Sequence of chain 1.A:
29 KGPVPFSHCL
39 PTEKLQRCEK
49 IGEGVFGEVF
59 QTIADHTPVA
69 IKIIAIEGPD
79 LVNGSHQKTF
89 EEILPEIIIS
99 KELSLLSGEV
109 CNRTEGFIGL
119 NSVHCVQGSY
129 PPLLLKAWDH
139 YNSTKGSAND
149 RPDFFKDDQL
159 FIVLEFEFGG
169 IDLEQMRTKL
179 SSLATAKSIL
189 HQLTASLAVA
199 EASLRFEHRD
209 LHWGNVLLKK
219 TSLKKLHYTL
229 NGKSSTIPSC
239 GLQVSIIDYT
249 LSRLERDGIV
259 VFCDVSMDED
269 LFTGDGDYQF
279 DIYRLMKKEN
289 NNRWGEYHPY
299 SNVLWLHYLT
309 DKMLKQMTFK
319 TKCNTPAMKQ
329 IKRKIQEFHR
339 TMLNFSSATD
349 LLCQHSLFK

This protein binds this small molecule.
Small molecule (SMILES): C1=C/N(CCN2CCOCC2)CCNc2ccn3ncc(c3n2)-c2cccc(c2)O/1

Binding-site contacts:
Ligand atom C4 contacts residue GLU165 of chain 1.A at 3.3 Å.
Ligand atom C8 contacts residue ASP246 of chain 1.A at 3.9 Å.
Ligand atom C8 contacts residue ILE245 of chain 1.A at 3.8 Å (hydrophobic).
Ligand atom C19 contacts residue PHE54 of chain 1.A at 3.9 Å (hydrophobic).
Ligand atom C7 contacts residue ILE116 of chain 1.A at 3.9 Å (hydrophobic).
Ligand atom C12 contacts residue LYS70 of chain 1.A at 3.6 Å.
Ligand atom C7 contacts residue PHE164 of chain 1.A at 3.5 Å (hydrophobic).
Ligand atom N1 contacts residue ALA68 of chain 1.A at 3.9 Å.
Ligand atom C3 contacts residue LEU215 of chain 1.A at 3.5 Å (hydrophobic).
Ligand atom N4 contacts residue GLU51 of chain 1.A at 3.7 Å.
Ligand atom C11 contacts residue ILE245 of chain 1.A at 3.8 Å (hydrophobic).
Ligand atom C4 contacts residue LEU215 of chain 1.A at 3.8 Å (hydrophobic).
Ligand atom N2 contacts residue ALA68 of chain 1.A at 3.6 Å.
Ligand atom O contacts residue LYS70 of chain 1.A at 3.1 Å (salt-bridge).
Ligand atom C19 contacts residue GLU51 of chain 1.A at 3.7 Å.
Ligand atom C9 contacts residue PHE164 of chain 1.A at 3.7 Å (hydrophobic).
Ligand atom N1 contacts residue LEU215 of chain 1.A at 3.3 Å.
Ligand atom C2 contacts residue LEU215 of chain 1.A at 3.6 Å (hydrophobic).
Ligand atom C3 contacts residue ILE49 of chain 1.A at 3.8 Å (hydrophobic).
Ligand atom C1 contacts residue ILE49 of chain 1.A at 3.6 Å (hydrophobic).
Ligand atom C6 contacts residue ILE245 of chain 1.A at 3.9 Å (hydrophobic).
Ligand atom N2 contacts residue GLY167 of chain 1.A at 3.0 Å (h-bond).
Ligand atom C9 contacts residue ASP246 of chain 1.A at 3.5 Å.
Ligand atom C1 contacts residue GLY168 of chain 1.A at 3.6 Å.
Ligand atom C15 contacts residue PHE54 of chain 1.A at 3.6 Å (hydrophobic).
Ligand atom N2 contacts residue GLU165 of chain 1.A at 3.4 Å (salt-bridge).
Ligand atom N2 contacts residue PHE166 of chain 1.A at 3.8 Å.
Ligand atom C15 contacts residue GLU51 of chain 1.A at 3.4 Å.
Ligand atom N3 contacts residue VAL57 of chain 1.A at 3.9 Å.
Ligand atom C7 contacts residue ILE245 of chain 1.A at 3.7 Å (hydrophobic).
Ligand atom C4 contacts residue ALA68 of chain 1.A at 3.6 Å (hydrophobic).
Ligand atom C3 contacts residue GLY168 of chain 1.A at 3.4 Å.
Ligand atom C8 contacts residue PHE164 of chain 1.A at 3.4 Å (hydrophobic).
Ligand atom C16 contacts residue GLU51 of chain 1.A at 3.4 Å.
Ligand atom C5 contacts residue LEU215 of chain 1.A at 3.9 Å (hydrophobic).
Ligand atom C3 contacts residue PHE166 of chain 1.A at 3.8 Å (hydrophobic).
Ligand atom N2 contacts residue LEU215 of chain 1.A at 3.5 Å.
Ligand atom N contacts residue ILE245 of chain 1.A at 3.6 Å.
Ligand atom C20 contacts residue VAL57 of chain 1.A at 3.8 Å (hydrophobic).
Ligand atom C4 contacts residue GLY167 of chain 1.A at 3.9 Å.